Sequence of chain 1.D:
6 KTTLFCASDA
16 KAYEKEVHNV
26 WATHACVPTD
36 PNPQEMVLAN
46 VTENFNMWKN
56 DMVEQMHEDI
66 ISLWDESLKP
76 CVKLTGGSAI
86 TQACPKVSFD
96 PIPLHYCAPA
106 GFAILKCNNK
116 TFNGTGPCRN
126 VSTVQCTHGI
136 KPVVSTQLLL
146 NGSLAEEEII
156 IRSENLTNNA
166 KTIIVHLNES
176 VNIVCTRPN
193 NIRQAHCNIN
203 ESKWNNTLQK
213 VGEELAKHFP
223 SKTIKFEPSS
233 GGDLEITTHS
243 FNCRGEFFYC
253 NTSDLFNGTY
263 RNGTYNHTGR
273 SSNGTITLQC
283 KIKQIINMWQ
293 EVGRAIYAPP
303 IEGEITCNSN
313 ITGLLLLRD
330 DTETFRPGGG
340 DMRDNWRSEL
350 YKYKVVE

A small-molecule ligand and the protein it binds are described below.
Small molecule (SMILES): CC(=O)N[C@@H]1[C@@H](O)[C@H](O)[C@@H](CO)O[C@H]1O

Binding-site contacts:
Ligand atom C3 contacts residue LYS212 of chain 1.D at 4.0 Å.
Ligand atom O5 contacts residue ASN173 of chain 1.D at 2.4 Å (h-bond).
Ligand atom C6 contacts residue GLU216 of chain 1.D at 3.2 Å.
Ligand atom O5 contacts residue GLU153 of chain 1.D at 3.3 Å.
Ligand atom C2 contacts residue GLU152 of chain 1.D at 4.2 Å.
Ligand atom C1 contacts residue GLU153 of chain 1.D at 4.0 Å.
Ligand atom O6 contacts residue GLU153 of chain 1.D at 3.0 Å.
Ligand atom C1 contacts residue ASN173 of chain 1.D at 1.4 Å.
Ligand atom O4 contacts residue GLU215 of chain 1.D at 4.3 Å.
Ligand atom C8 contacts residue GLU174 of chain 1.D at 3.6 Å.
Ligand atom O7 contacts residue ASN173 of chain 1.D at 3.0 Å (h-bond).
Ligand atom O7 contacts residue GLU152 of chain 1.D at 3.5 Å (salt-bridge).
Ligand atom C5 contacts residue GLU153 of chain 1.D at 4.4 Å.
Ligand atom C4 contacts residue LYS212 of chain 1.D at 4.0 Å.
Ligand atom C3 contacts residue ASN173 of chain 1.D at 3.9 Å.
Ligand atom C6 contacts residue ILE154 of chain 1.D at 4.1 Å (hydrophobic).
Ligand atom O6 contacts residue GLU216 of chain 1.D at 2.5 Å (salt-bridge).
Ligand atom C1 contacts residue ILE154 of chain 1.D at 4.0 Å (hydrophobic).
Ligand atom C4 contacts residue ASN173 of chain 1.D at 4.3 Å.
Ligand atom C7 contacts residue ASN173 of chain 1.D at 3.2 Å.
Ligand atom C5 contacts residue ILE154 of chain 1.D at 4.2 Å (hydrophobic).
Ligand atom N2 contacts residue ASN173 of chain 1.D at 3.0 Å (h-bond).
Ligand atom O4 contacts residue LYS212 of chain 1.D at 2.9 Å (salt-bridge).
Ligand atom C6 contacts residue LYS212 of chain 1.D at 4.0 Å.
Ligand atom C2 contacts residue ASN173 of chain 1.D at 2.6 Å.
Ligand atom O5 contacts residue ILE154 of chain 1.D at 3.2 Å (h-bond).
Ligand atom C6 contacts residue GLU153 of chain 1.D at 4.2 Å.
Ligand atom C1 contacts residue GLU152 of chain 1.D at 3.8 Å.
Ligand atom C5 contacts residue LYS212 of chain 1.D at 4.1 Å.
Ligand atom C5 contacts residue ASN173 of chain 1.D at 3.7 Å.
Ligand atom O6 contacts residue ILE154 of chain 1.D at 3.4 Å (h-bond).
Ligand atom C8 contacts residue ASN173 of chain 1.D at 4.5 Å.
Ligand atom O5 contacts residue GLU152 of chain 1.D at 4.2 Å.
Ligand atom O3 contacts residue LYS212 of chain 1.D at 4.2 Å.